A small-molecule ligand and the protein it binds are described below.
Small molecule (SMILES): O=C(CCN1C(=O)COc2ccccc21)OCc1nc2scc(-c3ccccc3)c2c(=O)[nH]1

Binding-site contacts:
Ligand atom S21 contacts residue LEU421 of chain 1.D at 3.2 Å (h-bond).
Ligand atom C18 contacts residue ASP406 of chain 1.D at 3.7 Å.
Ligand atom C12 contacts residue ILE429 of chain 1.D at 3.8 Å (hydrophobic).
Ligand atom C03 contacts residue MET603 of chain 1.D at 3.9 Å (hydrophobic).
Ligand atom N19 contacts residue MET603 of chain 1.D at 3.5 Å.
Ligand atom C17 contacts residue TYR415 of chain 1.D at 3.3 Å (hydrophobic).
Ligand atom C22 contacts residue LEU421 of chain 1.D at 3.4 Å (hydrophobic).
Ligand atom C13 contacts residue ILE429 of chain 1.D at 3.5 Å (hydrophobic).
Ligand atom C26 contacts residue GLU294 of chain 1.D at 3.7 Å.
Ligand atom C18 contacts residue TYR415 of chain 1.D at 3.1 Å (hydrophobic).
Ligand atom C31 contacts residue ASP406 of chain 1.D at 3.1 Å.
Ligand atom O09 contacts residue PHE468 of chain 1.D at 3.4 Å.
Ligand atom N19 contacts residue HIS426 of chain 1.D at 3.3 Å (h-bond).
Ligand atom C31 contacts residue MET603 of chain 1.D at 3.8 Å (hydrophobic).
Ligand atom C31 contacts residue TYR415 of chain 1.D at 3.8 Å (hydrophobic).
Ligand atom N33 contacts residue MET603 of chain 1.D at 3.9 Å.
Ligand atom C11 contacts residue PHE468 of chain 1.D at 3.5 Å (hydrophobic).
Ligand atom N19 contacts residue TYR415 of chain 1.D at 3.4 Å (h-bond).
Ligand atom O32 contacts residue ARG606 of chain 1.D at 2.9 Å (salt-bridge).
Ligand atom N33 contacts residue TYR415 of chain 1.D at 3.4 Å (h-bond).
Ligand atom N19 contacts residue TYR467 of chain 1.D at 3.8 Å.
Ligand atom C11 contacts residue TYR467 of chain 1.D at 3.7 Å (hydrophobic).
Ligand atom N33 contacts residue ASP406 of chain 1.D at 2.7 Å (salt-bridge).
Ligand atom C20 contacts residue MET603 of chain 1.D at 3.6 Å (hydrophobic).
Ligand atom O07 contacts residue LEU402 of chain 1.D at 3.3 Å.
Ligand atom C31 contacts residue ARG606 of chain 1.D at 3.9 Å.
Ligand atom S21 contacts residue TYR467 of chain 1.D at 3.0 Å (h-bond).
Ligand atom C27 contacts residue GLU294 of chain 1.D at 3.7 Å.
Ligand atom O32 contacts residue ASP406 of chain 1.D at 2.9 Å (salt-bridge).
Ligand atom C20 contacts residue HIS426 of chain 1.D at 3.8 Å.
Ligand atom C28 contacts residue LEU421 of chain 1.D at 3.9 Å (hydrophobic).
Ligand atom O01 contacts residue MET603 of chain 1.D at 3.3 Å (h-bond).
Ligand atom C13 contacts residue TYR467 of chain 1.D at 3.9 Å (hydrophobic).
Ligand atom C12 contacts residue TYR467 of chain 1.D at 3.5 Å (hydrophobic).
Ligand atom C30 contacts residue MET603 of chain 1.D at 3.5 Å (hydrophobic).
Ligand atom C04 contacts residue GLU403 of chain 1.D at 3.5 Å.
Ligand atom C20 contacts residue TYR467 of chain 1.D at 3.8 Å (hydrophobic).
Ligand atom C29 contacts residue LEU421 of chain 1.D at 3.7 Å (hydrophobic).
Ligand atom O16 contacts residue LEU402 of chain 1.D at 3.8 Å.
Ligand atom C02 contacts residue MET603 of chain 1.D at 3.6 Å (hydrophobic).

Sequence of chain 1.D:
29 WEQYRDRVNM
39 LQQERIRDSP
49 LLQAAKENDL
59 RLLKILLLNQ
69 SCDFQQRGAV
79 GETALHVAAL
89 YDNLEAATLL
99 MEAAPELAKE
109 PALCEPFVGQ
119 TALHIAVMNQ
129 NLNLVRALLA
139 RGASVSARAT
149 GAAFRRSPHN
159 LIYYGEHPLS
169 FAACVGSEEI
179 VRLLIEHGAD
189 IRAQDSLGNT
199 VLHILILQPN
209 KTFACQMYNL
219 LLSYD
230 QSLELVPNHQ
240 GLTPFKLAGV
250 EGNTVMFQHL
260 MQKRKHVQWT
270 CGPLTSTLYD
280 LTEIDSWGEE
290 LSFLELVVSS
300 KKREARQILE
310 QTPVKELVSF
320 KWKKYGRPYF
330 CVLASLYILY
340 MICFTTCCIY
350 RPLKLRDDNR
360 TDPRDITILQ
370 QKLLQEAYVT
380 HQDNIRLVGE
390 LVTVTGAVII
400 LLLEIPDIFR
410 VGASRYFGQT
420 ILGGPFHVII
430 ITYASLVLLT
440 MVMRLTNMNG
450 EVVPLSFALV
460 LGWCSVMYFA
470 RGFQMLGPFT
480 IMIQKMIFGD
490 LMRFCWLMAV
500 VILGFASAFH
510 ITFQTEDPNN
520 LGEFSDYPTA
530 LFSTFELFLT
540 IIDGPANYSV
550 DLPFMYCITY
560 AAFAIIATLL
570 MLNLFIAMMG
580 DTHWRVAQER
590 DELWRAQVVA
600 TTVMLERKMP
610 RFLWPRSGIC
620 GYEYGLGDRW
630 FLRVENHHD